A small-molecule ligand and the protein it binds are described below.
Small molecule (SMILES): C[C@H]1O[C@@H](n2cnc3c(N)ncnc32)[C@H](O)[C@@H]1O

Sequence of chain 1.G:
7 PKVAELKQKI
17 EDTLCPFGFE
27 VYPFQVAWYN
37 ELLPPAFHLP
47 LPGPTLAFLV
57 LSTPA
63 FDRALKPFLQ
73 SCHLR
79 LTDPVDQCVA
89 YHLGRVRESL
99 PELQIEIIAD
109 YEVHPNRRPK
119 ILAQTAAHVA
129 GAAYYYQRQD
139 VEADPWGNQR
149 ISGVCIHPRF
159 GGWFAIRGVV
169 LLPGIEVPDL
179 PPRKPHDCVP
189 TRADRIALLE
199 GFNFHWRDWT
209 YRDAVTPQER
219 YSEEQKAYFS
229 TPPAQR

Binding-site contacts:
Ligand atom C5' contacts residue LYS182 of chain 1.G at 4.1 Å.
Ligand atom C5' contacts residue TYR132 of chain 1.G at 3.7 Å (hydrophobic).
Ligand atom O3' contacts residue HIS126 of chain 1.G at 3.6 Å (h-bond).
Ligand atom O4' contacts residue LYS182 of chain 1.G at 4.3 Å.
Ligand atom N9 contacts residue HIS126 of chain 1.G at 4.2 Å.
Ligand atom N7 contacts residue GLU37 of chain 1.G at 3.8 Å.
Ligand atom N1 contacts residue TRP34 of chain 1.G at 3.9 Å.
Ligand atom N1 contacts residue VAL127 of chain 1.G at 3.6 Å (h-bond).
Ligand atom C4' contacts residue HIS126 of chain 1.G at 3.7 Å.
Ligand atom C6 contacts residue VAL127 of chain 1.G at 4.2 Å (hydrophobic).
Ligand atom C2' contacts residue HIS126 of chain 1.G at 4.3 Å.
Ligand atom N3 contacts residue HIS126 of chain 1.G at 4.3 Å.
Ligand atom C2 contacts residue LYS182 of chain 1.G at 4.3 Å.
Ligand atom C6 contacts residue PRO180 of chain 1.G at 4.1 Å (hydrophobic).
Ligand atom C2 contacts residue PRO180 of chain 1.G at 4.2 Å (hydrophobic).
Ligand atom C5' contacts residue PRO183 of chain 1.G at 4.0 Å (hydrophobic).
Ligand atom N6 contacts residue GLU37 of chain 1.G at 3.5 Å (salt-bridge).
Ligand atom N6 contacts residue PRO180 of chain 1.G at 4.2 Å.
Ligand atom C2 contacts residue VAL127 of chain 1.G at 3.7 Å (hydrophobic).
Ligand atom O4' contacts residue PRO183 of chain 1.G at 4.1 Å.
Ligand atom N7 contacts residue LEU38 of chain 1.G at 4.1 Å.
Ligand atom C4' contacts residue LYS182 of chain 1.G at 3.9 Å.
Ligand atom N3 contacts residue PRO183 of chain 1.G at 4.2 Å.
Ligand atom C3' contacts residue HIS126 of chain 1.G at 4.1 Å.
Ligand atom N3 contacts residue VAL127 of chain 1.G at 4.1 Å.
Ligand atom C4 contacts residue VAL127 of chain 1.G at 4.2 Å (hydrophobic).
Ligand atom O3' contacts residue TYR132 of chain 1.G at 4.0 Å.
Ligand atom C5' contacts residue HIS126 of chain 1.G at 3.5 Å.
Ligand atom O3' contacts residue B121 of chain 1.NA at 4.0 Å.
Ligand atom C1' contacts residue B121 of chain 1.NA at 4.0 Å.
Ligand atom C1' contacts residue HIS126 of chain 1.G at 3.3 Å.
Ligand atom C6 contacts residue TRP34 of chain 1.G at 3.8 Å (hydrophobic).
Ligand atom O2' contacts residue B121 of chain 1.NA at 3.6 Å.
Ligand atom C5 contacts residue VAL127 of chain 1.G at 4.0 Å (hydrophobic).
Ligand atom O4' contacts residue HIS126 of chain 1.G at 3.1 Å (h-bond).
Ligand atom N6 contacts residue TRP34 of chain 1.G at 2.8 Å.
Ligand atom C2 contacts residue ARG181 of chain 1.G at 4.0 Å.
Ligand atom C2' contacts residue B121 of chain 1.NA at 4.3 Å.
Ligand atom N1 contacts residue PRO180 of chain 1.G at 3.6 Å.
Ligand atom C8 contacts residue LEU38 of chain 1.G at 3.8 Å (hydrophobic).